Sequence of chain 1.A:
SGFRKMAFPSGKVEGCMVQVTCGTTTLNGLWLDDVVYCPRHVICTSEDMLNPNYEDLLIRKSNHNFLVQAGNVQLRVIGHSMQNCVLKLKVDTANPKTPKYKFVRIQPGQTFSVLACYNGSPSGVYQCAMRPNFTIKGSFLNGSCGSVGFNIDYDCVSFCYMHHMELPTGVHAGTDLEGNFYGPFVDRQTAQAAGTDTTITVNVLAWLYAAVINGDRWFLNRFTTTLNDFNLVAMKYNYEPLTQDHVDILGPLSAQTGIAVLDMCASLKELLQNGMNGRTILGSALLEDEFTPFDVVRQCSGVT

Binding-site contacts:
Ligand atom C12 contacts residue GLN189 of chain 1.A at 3.8 Å.
Ligand atom O contacts residue MET165 of chain 1.A at 3.6 Å.
Ligand atom C3 contacts residue PHE140 of chain 1.A at 3.7 Å (hydrophobic).
Ligand atom C3 contacts residue GLU166 of chain 1.A at 3.8 Å.
Ligand atom C14 contacts residue MET49 of chain 1.A at 3.9 Å (hydrophobic).
Ligand atom C14 contacts residue ASP187 of chain 1.A at 3.7 Å.
Ligand atom C14 contacts residue MET165 of chain 1.A at 3.8 Å (hydrophobic).
Ligand atom C5 contacts residue GLU166 of chain 1.A at 3.7 Å.
Ligand atom F1 contacts residue HIS164 of chain 1.A at 3.7 Å.
Ligand atom C4 contacts residue PHE140 of chain 1.A at 3.2 Å (hydrophobic).
Ligand atom N contacts residue HIS163 of chain 1.A at 2.8 Å (h-bond).
Ligand atom F1 contacts residue ASP187 of chain 1.A at 3.6 Å.
Ligand atom C14 contacts residue ARG188 of chain 1.A at 4.0 Å.
Ligand atom F1 contacts residue MET165 of chain 1.A at 3.0 Å.
Ligand atom F2 contacts residue ARG188 of chain 1.A at 2.8 Å.
Ligand atom C12 contacts residue MET49 of chain 1.A at 3.9 Å (hydrophobic).
Ligand atom C11 contacts residue GLN189 of chain 1.A at 3.6 Å.
Ligand atom C3 contacts residue ASN142 of chain 1.A at 3.8 Å.
Ligand atom C2 contacts residue ASN142 of chain 1.A at 3.9 Å.
Ligand atom N1 contacts residue CYS145 of chain 1.A at 3.6 Å (h-bond).
Ligand atom C4 contacts residue HIS163 of chain 1.A at 3.9 Å.
Ligand atom C13 contacts residue MET49 of chain 1.A at 3.8 Å (hydrophobic).
Ligand atom F2 contacts residue ASP187 of chain 1.A at 2.8 Å.
Ligand atom C3 contacts residue LEU141 of chain 1.A at 3.5 Å (hydrophobic).
Ligand atom C4 contacts residue LEU141 of chain 1.A at 3.7 Å (hydrophobic).
Ligand atom N contacts residue SER144 of chain 1.A at 3.8 Å.
Ligand atom C5 contacts residue CYS145 of chain 1.A at 3.8 Å (hydrophobic).
Ligand atom C5 contacts residue HIS163 of chain 1.A at 3.2 Å.
Ligand atom C4 contacts residue GLU166 of chain 1.A at 3.5 Å.
Ligand atom F contacts residue HIS41 of chain 1.A at 3.5 Å.
Ligand atom F contacts residue MET49 of chain 1.A at 2.8 Å.
Ligand atom C1 contacts residue ASN142 of chain 1.A at 3.8 Å.
Ligand atom F contacts residue TYR54 of chain 1.A at 3.5 Å.
Ligand atom F contacts residue ASP187 of chain 1.A at 3.3 Å.
Ligand atom O contacts residue GLU166 of chain 1.A at 3.3 Å (salt-bridge).
Ligand atom N contacts residue GLU166 of chain 1.A at 3.6 Å.
Ligand atom F2 contacts residue MET165 of chain 1.A at 3.3 Å.
Ligand atom F1 contacts residue HIS41 of chain 1.A at 3.2 Å.
Ligand atom N contacts residue PHE140 of chain 1.A at 3.7 Å.
Ligand atom C2 contacts residue LEU141 of chain 1.A at 3.9 Å (hydrophobic).

This small molecule binds to this protein.
Small molecule (SMILES): CCc1ccncc1NC(=O)Cc1cccc(C(F)(F)F)n1